The small molecule below binds the protein below.
Small molecule (SMILES): CC(=O)N[C@@H]1[C@@H](O)[C@H](O)[C@@H](CO)O[C@H]1O

Sequence of chain 1.A:
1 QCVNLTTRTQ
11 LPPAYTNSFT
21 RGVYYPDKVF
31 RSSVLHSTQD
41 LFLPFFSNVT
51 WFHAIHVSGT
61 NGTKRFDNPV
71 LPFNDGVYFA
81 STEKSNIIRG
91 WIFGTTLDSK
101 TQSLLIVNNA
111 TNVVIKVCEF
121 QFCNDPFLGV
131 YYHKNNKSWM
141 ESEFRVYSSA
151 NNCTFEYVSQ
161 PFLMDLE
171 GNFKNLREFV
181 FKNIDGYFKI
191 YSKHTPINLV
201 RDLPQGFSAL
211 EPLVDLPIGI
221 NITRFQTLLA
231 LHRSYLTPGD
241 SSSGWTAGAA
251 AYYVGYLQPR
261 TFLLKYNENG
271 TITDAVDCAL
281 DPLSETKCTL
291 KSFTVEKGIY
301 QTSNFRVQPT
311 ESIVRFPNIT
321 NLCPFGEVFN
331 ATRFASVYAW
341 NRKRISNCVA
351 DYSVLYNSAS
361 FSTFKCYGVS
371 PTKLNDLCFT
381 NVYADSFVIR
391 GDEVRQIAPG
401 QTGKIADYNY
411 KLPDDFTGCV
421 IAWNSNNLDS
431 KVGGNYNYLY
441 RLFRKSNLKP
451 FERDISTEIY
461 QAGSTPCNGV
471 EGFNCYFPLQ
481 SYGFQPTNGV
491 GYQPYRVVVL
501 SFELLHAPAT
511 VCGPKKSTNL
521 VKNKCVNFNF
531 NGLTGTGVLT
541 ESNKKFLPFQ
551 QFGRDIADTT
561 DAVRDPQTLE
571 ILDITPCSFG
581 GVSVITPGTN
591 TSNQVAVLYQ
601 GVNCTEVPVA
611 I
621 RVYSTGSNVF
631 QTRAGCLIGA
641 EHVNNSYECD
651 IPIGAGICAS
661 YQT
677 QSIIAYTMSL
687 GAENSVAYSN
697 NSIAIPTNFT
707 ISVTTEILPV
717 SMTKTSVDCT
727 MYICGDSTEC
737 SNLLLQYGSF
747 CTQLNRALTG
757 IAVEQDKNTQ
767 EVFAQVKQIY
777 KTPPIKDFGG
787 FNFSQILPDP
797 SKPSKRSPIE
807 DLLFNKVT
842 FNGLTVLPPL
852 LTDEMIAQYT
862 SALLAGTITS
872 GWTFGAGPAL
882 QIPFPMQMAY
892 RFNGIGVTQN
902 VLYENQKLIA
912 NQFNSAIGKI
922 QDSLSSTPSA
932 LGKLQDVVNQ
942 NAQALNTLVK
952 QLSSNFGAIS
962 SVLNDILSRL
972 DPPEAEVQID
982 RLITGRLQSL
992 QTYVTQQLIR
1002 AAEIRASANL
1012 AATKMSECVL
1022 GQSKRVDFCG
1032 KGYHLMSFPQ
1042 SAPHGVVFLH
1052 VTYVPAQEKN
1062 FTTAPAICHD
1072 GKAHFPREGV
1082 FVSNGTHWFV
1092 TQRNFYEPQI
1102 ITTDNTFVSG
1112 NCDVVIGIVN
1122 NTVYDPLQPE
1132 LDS

Binding-site contacts:
Ligand atom O5 contacts residue ASN1121 of chain 1.A at 2.2 Å (h-bond).
Ligand atom N2 contacts residue ASN1121 of chain 1.A at 3.1 Å (h-bond).
Ligand atom C2 contacts residue ASN1121 of chain 1.A at 2.4 Å.
Ligand atom C5 contacts residue ASN1121 of chain 1.A at 3.6 Å.
Ligand atom C8 contacts residue ASN1121 of chain 1.A at 4.0 Å.
Ligand atom C7 contacts residue ASN1121 of chain 1.A at 3.5 Å.
Ligand atom O7 contacts residue ASN1121 of chain 1.A at 4.1 Å.
Ligand atom C3 contacts residue ASN1121 of chain 1.A at 3.7 Å.
Ligand atom C8 contacts residue ILE1119 of chain 1.A at 4.0 Å (hydrophobic).
Ligand atom C4 contacts residue ASN1121 of chain 1.A at 4.0 Å.
Ligand atom C1 contacts residue ASN1121 of chain 1.A at 1.4 Å.